Sequence of chain 1.A:
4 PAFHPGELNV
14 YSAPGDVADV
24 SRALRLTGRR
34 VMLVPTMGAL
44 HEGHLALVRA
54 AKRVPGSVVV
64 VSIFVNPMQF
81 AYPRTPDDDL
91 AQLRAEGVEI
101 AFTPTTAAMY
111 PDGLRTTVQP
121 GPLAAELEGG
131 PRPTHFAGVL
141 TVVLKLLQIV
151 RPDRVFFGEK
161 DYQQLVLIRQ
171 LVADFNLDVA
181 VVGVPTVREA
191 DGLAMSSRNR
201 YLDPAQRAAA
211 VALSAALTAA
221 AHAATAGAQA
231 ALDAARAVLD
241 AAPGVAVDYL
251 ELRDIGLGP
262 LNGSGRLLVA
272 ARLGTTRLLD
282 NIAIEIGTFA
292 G

A small-molecule ligand and the protein it binds are described below.
Small molecule (SMILES): CN(C)S(=O)(=O)c1ccsc1

Binding-site contacts:
Ligand atom CAB contacts residue MET71 of chain 1.A at 3.8 Å (hydrophobic).
Ligand atom SAK contacts residue GLN72 of chain 1.A at 3.8 Å.
Ligand atom OAC contacts residue PRO70 of chain 1.A at 3.5 Å.
Ligand atom OAD contacts residue GLN72 of chain 1.A at 2.7 Å (h-bond).
Ligand atom OAC contacts residue GLN72 of chain 1.A at 3.5 Å.
Ligand atom NAJ contacts residue MET71 of chain 1.A at 4.0 Å.
Ligand atom CAB contacts residue GLN72 of chain 1.A at 4.4 Å.
Ligand atom NAJ contacts residue GLN72 of chain 1.A at 3.7 Å.
Ligand atom CAA contacts residue GLN72 of chain 1.A at 4.1 Å.